Binding-site contacts:
Ligand atom C1 contacts residue ASN1085 of chain 1.B at 1.4 Å.
Ligand atom O5 contacts residue ASN1085 of chain 1.B at 2.4 Å (h-bond).
Ligand atom C6 contacts residue PHE1090 of chain 1.B at 3.5 Å (hydrophobic).
Ligand atom C2 contacts residue ASN1085 of chain 1.B at 2.3 Å.
Ligand atom O5 contacts residue PHE1090 of chain 1.B at 3.9 Å.
Ligand atom C4 contacts residue ASN1085 of chain 1.B at 4.1 Å.
Ligand atom O5 contacts residue HIS1088 of chain 1.B at 4.5 Å.
Ligand atom O6 contacts residue HIS1088 of chain 1.B at 3.8 Å.
Ligand atom O5 contacts residue THR1087 of chain 1.B at 3.9 Å.
Ligand atom C3 contacts residue THR1087 of chain 1.B at 4.3 Å.
Ligand atom N2 contacts residue ASN1085 of chain 1.B at 2.8 Å (h-bond).
Ligand atom C2 contacts residue THR1087 of chain 1.B at 4.0 Å.
Ligand atom C7 contacts residue THR1087 of chain 1.B at 4.2 Å.
Ligand atom N2 contacts residue THR1087 of chain 1.B at 3.4 Å.
Ligand atom C8 contacts residue THR1087 of chain 1.B at 4.0 Å.
Ligand atom C7 contacts residue ASN1085 of chain 1.B at 3.6 Å.
Ligand atom C3 contacts residue ASN1085 of chain 1.B at 3.7 Å.
Ligand atom C5 contacts residue THR1087 of chain 1.B at 4.2 Å.
Ligand atom C5 contacts residue PHE1090 of chain 1.B at 4.2 Å (hydrophobic).
Ligand atom C6 contacts residue HIS1088 of chain 1.B at 4.5 Å.
Ligand atom O6 contacts residue PHE1090 of chain 1.B at 3.0 Å.
Ligand atom C5 contacts residue HIS1088 of chain 1.B at 3.9 Å.
Ligand atom C5 contacts residue ASN1085 of chain 1.B at 3.7 Å.
Ligand atom O7 contacts residue ASN1085 of chain 1.B at 3.9 Å.
Ligand atom C1 contacts residue THR1087 of chain 1.B at 3.1 Å.

This small molecule binds to this protein.
Small molecule (SMILES): CC(=O)N[C@@H]1[C@@H](O)[C@H](O)[C@@H](CO)O[C@H]1O

Sequence of chain 1.B:
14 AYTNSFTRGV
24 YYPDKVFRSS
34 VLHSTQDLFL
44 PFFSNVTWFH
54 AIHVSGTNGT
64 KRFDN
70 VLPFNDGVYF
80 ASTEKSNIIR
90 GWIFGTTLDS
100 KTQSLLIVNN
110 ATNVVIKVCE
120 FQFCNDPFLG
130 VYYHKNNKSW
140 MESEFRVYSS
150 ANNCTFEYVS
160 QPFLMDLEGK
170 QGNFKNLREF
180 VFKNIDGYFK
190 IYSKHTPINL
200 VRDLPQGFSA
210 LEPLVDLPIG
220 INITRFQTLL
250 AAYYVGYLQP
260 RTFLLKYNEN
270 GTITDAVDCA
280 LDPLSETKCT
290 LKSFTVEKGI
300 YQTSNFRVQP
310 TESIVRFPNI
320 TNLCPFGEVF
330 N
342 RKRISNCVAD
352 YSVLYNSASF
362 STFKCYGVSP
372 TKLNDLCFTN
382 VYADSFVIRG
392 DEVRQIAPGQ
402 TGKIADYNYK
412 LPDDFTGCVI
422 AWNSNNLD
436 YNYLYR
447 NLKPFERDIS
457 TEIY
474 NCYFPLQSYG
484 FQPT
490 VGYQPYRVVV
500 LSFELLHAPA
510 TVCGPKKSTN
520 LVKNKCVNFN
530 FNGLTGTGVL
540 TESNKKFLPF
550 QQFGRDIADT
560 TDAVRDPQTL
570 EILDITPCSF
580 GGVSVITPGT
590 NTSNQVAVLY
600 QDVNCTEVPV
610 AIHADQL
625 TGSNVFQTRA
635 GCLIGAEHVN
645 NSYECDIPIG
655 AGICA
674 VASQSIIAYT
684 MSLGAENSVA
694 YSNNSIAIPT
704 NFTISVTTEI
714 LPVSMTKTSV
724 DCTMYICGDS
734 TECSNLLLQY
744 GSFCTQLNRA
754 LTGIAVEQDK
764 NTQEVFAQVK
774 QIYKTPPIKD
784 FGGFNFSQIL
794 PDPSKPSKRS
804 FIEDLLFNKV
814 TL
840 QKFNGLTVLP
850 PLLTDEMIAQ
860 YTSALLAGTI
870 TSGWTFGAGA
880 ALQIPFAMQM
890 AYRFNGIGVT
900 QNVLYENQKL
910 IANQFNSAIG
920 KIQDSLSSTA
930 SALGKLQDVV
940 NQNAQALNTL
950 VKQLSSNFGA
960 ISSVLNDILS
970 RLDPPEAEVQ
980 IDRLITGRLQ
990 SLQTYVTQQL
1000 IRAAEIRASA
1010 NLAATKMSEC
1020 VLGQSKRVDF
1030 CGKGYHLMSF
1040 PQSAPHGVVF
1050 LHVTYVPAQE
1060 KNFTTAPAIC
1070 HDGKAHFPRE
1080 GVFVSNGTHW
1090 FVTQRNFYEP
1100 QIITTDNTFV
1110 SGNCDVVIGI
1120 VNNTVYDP